Binding-site contacts:
Ligand atom C18 contacts residue TRP174 of chain 1.A at 4.5 Å (hydrophobic).
Ligand atom O16 contacts residue VAL236 of chain 1.A at 4.2 Å.
Ligand atom C12 contacts residue MET178 of chain 1.A at 3.6 Å (hydrophobic).
Ligand atom C09 contacts residue TRP481 of chain 1.A at 4.1 Å (hydrophobic).
Ligand atom O19 contacts residue VAL477 of chain 1.A at 4.2 Å.
Ligand atom O21 contacts residue ARG474 of chain 1.A at 4.3 Å.
Ligand atom C10 contacts residue PHE478 of chain 1.A at 4.5 Å (hydrophobic).
Ligand atom C13 contacts residue VAL477 of chain 1.A at 4.4 Å (hydrophobic).
Ligand atom C09 contacts residue PHE478 of chain 1.A at 3.7 Å (hydrophobic).
Ligand atom C07 contacts residue LEU482 of chain 1.A at 4.4 Å (hydrophobic).
Ligand atom O15 contacts residue PHE478 of chain 1.A at 3.9 Å.
Ligand atom C13 contacts residue PHE478 of chain 1.A at 4.3 Å (hydrophobic).
Ligand atom C20 contacts residue ARG474 of chain 1.A at 4.0 Å.
Ligand atom C07 contacts residue TRP481 of chain 1.A at 4.5 Å (hydrophobic).
Ligand atom C08 contacts residue ILE185 of chain 1.A at 4.1 Å (hydrophobic).
Ligand atom C14 contacts residue MET178 of chain 1.A at 4.4 Å (hydrophobic).
Ligand atom C11 contacts residue PHE478 of chain 1.A at 4.1 Å (hydrophobic).
Ligand atom C20 contacts residue TRP174 of chain 1.A at 4.0 Å (hydrophobic).
Ligand atom C13 contacts residue MET178 of chain 1.A at 4.5 Å (hydrophobic).
Ligand atom O15 contacts residue ARG474 of chain 1.A at 4.3 Å.
Ligand atom C12 contacts residue PHE478 of chain 1.A at 4.5 Å (hydrophobic).
Ligand atom C08 contacts residue TRP481 of chain 1.A at 4.2 Å (hydrophobic).
Ligand atom O16 contacts residue VAL477 of chain 1.A at 4.0 Å.
Ligand atom C10 contacts residue TRP481 of chain 1.A at 4.2 Å (hydrophobic).
Ligand atom C18 contacts residue VAL236 of chain 1.A at 4.0 Å (hydrophobic).
Ligand atom C13 contacts residue TRP481 of chain 1.A at 4.2 Å (hydrophobic).
Ligand atom C11 contacts residue TRP481 of chain 1.A at 3.5 Å (hydrophobic).

A small-molecule ligand and the protein it binds are described below.
Small molecule (SMILES): CCCCCCC=CCCCCCC(=O)OC[C@@H](O)CO

Sequence of chain 1.A:
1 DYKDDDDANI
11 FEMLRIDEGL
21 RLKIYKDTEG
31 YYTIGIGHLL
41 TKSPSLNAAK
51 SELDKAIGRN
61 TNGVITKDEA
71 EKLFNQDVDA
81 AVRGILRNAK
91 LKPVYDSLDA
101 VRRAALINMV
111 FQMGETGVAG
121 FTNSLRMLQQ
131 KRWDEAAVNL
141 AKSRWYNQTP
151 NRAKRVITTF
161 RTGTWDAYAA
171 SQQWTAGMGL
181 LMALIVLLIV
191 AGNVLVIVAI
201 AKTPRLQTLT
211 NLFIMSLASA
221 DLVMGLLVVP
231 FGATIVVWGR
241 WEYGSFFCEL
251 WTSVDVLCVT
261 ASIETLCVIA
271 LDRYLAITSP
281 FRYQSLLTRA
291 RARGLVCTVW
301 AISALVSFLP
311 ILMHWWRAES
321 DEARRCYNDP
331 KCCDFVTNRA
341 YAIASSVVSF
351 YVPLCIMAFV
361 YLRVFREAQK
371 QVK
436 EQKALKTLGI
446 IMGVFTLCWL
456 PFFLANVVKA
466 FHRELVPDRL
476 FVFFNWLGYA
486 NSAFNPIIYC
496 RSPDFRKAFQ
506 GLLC